The protein below binds the small molecule below.
Small molecule (SMILES): Nc1ncnc2c1ncn2[C@@H]1O[C@H](CO[P](=O)(O)C[P](=O)(O)OP(=O)(O)O)[C@@H](O)[C@H]1O

Sequence of chain 1.D:
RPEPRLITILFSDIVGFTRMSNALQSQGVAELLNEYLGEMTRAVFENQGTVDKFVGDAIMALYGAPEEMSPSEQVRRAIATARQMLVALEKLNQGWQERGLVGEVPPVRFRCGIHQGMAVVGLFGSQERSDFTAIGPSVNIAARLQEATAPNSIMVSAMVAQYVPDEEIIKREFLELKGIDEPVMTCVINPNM

Binding-site contacts:
Ligand atom C8 contacts residue VAL162 of chain 1.D at 3.5 Å (hydrophobic).
Ligand atom PB contacts residue CA1 of chain 1.O at 3.3 Å.
Ligand atom O3' contacts residue ALA166 of chain 1.D at 3.5 Å.
Ligand atom O2B contacts residue PHE38 of chain 1.C at 3.0 Å (h-bond).
Ligand atom PG contacts residue GLY37 of chain 1.C at 3.6 Å.
Ligand atom O2G contacts residue VAL36 of chain 1.C at 3.5 Å.
Ligand atom N7 contacts residue GLY77 of chain 1.C at 3.3 Å.
Ligand atom PG contacts residue MG1 of chain 1.N at 3.4 Å.
Ligand atom O5' contacts residue ASN163 of chain 1.D at 3.5 Å (h-bond).
Ligand atom PA contacts residue MG1 of chain 1.N at 3.5 Å.
Ligand atom O2A contacts residue MG1 of chain 1.N at 2.3 Å.
Ligand atom PA contacts residue CA1 of chain 1.O at 3.5 Å.
Ligand atom O2B contacts residue ASP78 of chain 1.C at 3.5 Å (salt-bridge).
Ligand atom O1A contacts residue ASP78 of chain 1.C at 2.9 Å (salt-bridge).
Ligand atom O1B contacts residue THR39 of chain 1.C at 3.0 Å.
Ligand atom C6 contacts residue GLY77 of chain 1.C at 3.3 Å.
Ligand atom O2G contacts residue GLY37 of chain 1.C at 2.8 Å (h-bond).
Ligand atom O3G contacts residue MG1 of chain 1.N at 3.1 Å.
Ligand atom C3A contacts residue MG1 of chain 1.N at 3.6 Å.
Ligand atom N7 contacts residue VAL162 of chain 1.D at 3.5 Å.
Ligand atom N6 contacts residue ALA157 of chain 1.D at 3.2 Å (h-bond).
Ligand atom O1G contacts residue CA1 of chain 1.O at 2.7 Å.
Ligand atom N1 contacts residue LYS74 of chain 1.D at 2.8 Å (salt-bridge).
Ligand atom O3B contacts residue GLY37 of chain 1.C at 3.3 Å (h-bond).
Ligand atom N6 contacts residue LYS74 of chain 1.D at 3.6 Å (salt-bridge).
Ligand atom O3' contacts residue ARG167 of chain 1.D at 3.0 Å (salt-bridge).
Ligand atom O2G contacts residue ARG134 of chain 1.C at 3.0 Å (salt-bridge).
Ligand atom C6 contacts residue LYS74 of chain 1.D at 3.7 Å.
Ligand atom O2B contacts residue ILE35 of chain 1.C at 3.3 Å (h-bond).
Ligand atom N6 contacts residue THR156 of chain 1.D at 2.8 Å (h-bond).
Ligand atom O2B contacts residue CA1 of chain 1.O at 2.2 Å.
Ligand atom C5 contacts residue GLY77 of chain 1.C at 3.4 Å.
Ligand atom C2 contacts residue MET81 of chain 1.D at 3.3 Å (hydrophobic).
Ligand atom O1G contacts residue MG1 of chain 1.N at 2.6 Å.
Ligand atom N3 contacts residue VAL76 of chain 1.C at 3.5 Å.
Ligand atom O1A contacts residue CA1 of chain 1.O at 2.7 Å.
Ligand atom N6 contacts residue GLY77 of chain 1.C at 3.4 Å (h-bond).
Ligand atom O1G contacts residue ASP34 of chain 1.C at 3.2 Å (salt-bridge).
Ligand atom N1 contacts residue MET81 of chain 1.D at 3.1 Å (h-bond).
Ligand atom O1G contacts residue ILE35 of chain 1.C at 3.4 Å (h-bond).

Sequence of chain 1.C:
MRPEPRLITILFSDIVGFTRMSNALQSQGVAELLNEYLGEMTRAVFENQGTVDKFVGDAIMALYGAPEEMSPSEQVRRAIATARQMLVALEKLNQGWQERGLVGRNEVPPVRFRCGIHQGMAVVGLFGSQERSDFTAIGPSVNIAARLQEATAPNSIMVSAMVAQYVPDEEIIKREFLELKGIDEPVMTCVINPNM